Binding-site contacts:
Ligand atom C8 contacts residue ASN278 of chain 2.D at 3.2 Å.
Ligand atom O6 contacts residue GLU69 of chain 2.D at 3.3 Å (salt-bridge).
Ligand atom O5 contacts residue PRO228 of chain 2.D at 3.5 Å (h-bond).
Ligand atom O3 contacts residue THR68 of chain 2.D at 3.1 Å.
Ligand atom C8 contacts residue NAG1 of chain 2.T at 3.2 Å.
Ligand atom C5 contacts residue ARG268 of chain 2.D at 3.2 Å.
Ligand atom O5 contacts residue ARG268 of chain 2.D at 2.2 Å (salt-bridge).
Ligand atom O6 contacts residue ARG268 of chain 2.D at 3.8 Å.
Ligand atom N2 contacts residue ASN278 of chain 2.D at 2.8 Å (h-bond).
Ligand atom C5 contacts residue PRO228 of chain 2.D at 3.7 Å (hydrophobic).
Ligand atom O3 contacts residue SER457 of chain 2.D at 3.0 Å (h-bond).
Ligand atom O7 contacts residue CYS456 of chain 2.D at 2.8 Å (h-bond).
Ligand atom C6 contacts residue SER457 of chain 2.D at 3.5 Å.
Ligand atom C3 contacts residue GLU69 of chain 2.D at 3.4 Å.
Ligand atom O5 contacts residue ASN278 of chain 2.D at 2.6 Å (h-bond).
Ligand atom O7 contacts residue SER458 of chain 2.D at 2.5 Å (h-bond).
Ligand atom C2 contacts residue GLU69 of chain 2.D at 3.5 Å.
Ligand atom C1 contacts residue ASN278 of chain 2.D at 1.5 Å.
Ligand atom C3 contacts residue NAG1 of chain 2.T at 3.4 Å.
Ligand atom C6 contacts residue ARG268 of chain 2.D at 3.4 Å.
Ligand atom C3 contacts residue SER457 of chain 2.D at 3.5 Å.
Ligand atom C8 contacts residue ASN459 of chain 2.D at 3.5 Å.
Ligand atom O3 contacts residue GLU69 of chain 2.D at 2.9 Å (salt-bridge).
Ligand atom N2 contacts residue GLU227 of chain 2.D at 3.5 Å.
Ligand atom O7 contacts residue ASN459 of chain 2.D at 2.7 Å (h-bond).
Ligand atom C1 contacts residue ARG268 of chain 2.D at 2.7 Å.
Ligand atom C7 contacts residue ASN459 of chain 2.D at 3.4 Å.
Ligand atom C5 contacts residue SER457 of chain 2.D at 3.6 Å.
Ligand atom C4 contacts residue GLU69 of chain 2.D at 3.1 Å.
Ligand atom C5 contacts residue GLU69 of chain 2.D at 3.3 Å.
Ligand atom C6 contacts residue PRO228 of chain 2.D at 3.0 Å (hydrophobic).
Ligand atom O4 contacts residue GLU69 of chain 2.D at 2.4 Å (salt-bridge).
Ligand atom C2 contacts residue ASN278 of chain 2.D at 2.4 Å.
Ligand atom O7 contacts residue LEU277 of chain 2.D at 2.2 Å (h-bond).
Ligand atom O3 contacts residue SER458 of chain 2.D at 2.9 Å (h-bond).
Ligand atom C7 contacts residue LEU277 of chain 2.D at 2.8 Å (hydrophobic).
Ligand atom C3 contacts residue ASN278 of chain 2.D at 3.8 Å.
Ligand atom C7 contacts residue SER458 of chain 2.D at 3.5 Å.
Ligand atom C7 contacts residue ASN278 of chain 2.D at 3.1 Å.
Ligand atom C8 contacts residue LEU277 of chain 2.D at 2.9 Å (hydrophobic).

The small molecule below binds the protein below.
Small molecule (SMILES): CC(=O)N[C@H]1[C@H](O[C@H]2[C@H](O)[C@@H](NC(C)=O)CO[C@@H]2CO)O[C@H](CO)[C@@H](O[C@@H]2O[C@H](CO[C@H]3O[C@H](CO[C@H]4O[C@H](CO)[C@@H](O)[C@H](O)[C@@H]4O)[C@@H](O)[C@H](O)[C@@H]3O)[C@@H](O)[C@H](O[C@H]3O[C@H](CO)[C@@H](O)[C@H](O)[C@@H]3O)[C@@H]2O)[C@@H]1O

Sequence of chain 2.D:
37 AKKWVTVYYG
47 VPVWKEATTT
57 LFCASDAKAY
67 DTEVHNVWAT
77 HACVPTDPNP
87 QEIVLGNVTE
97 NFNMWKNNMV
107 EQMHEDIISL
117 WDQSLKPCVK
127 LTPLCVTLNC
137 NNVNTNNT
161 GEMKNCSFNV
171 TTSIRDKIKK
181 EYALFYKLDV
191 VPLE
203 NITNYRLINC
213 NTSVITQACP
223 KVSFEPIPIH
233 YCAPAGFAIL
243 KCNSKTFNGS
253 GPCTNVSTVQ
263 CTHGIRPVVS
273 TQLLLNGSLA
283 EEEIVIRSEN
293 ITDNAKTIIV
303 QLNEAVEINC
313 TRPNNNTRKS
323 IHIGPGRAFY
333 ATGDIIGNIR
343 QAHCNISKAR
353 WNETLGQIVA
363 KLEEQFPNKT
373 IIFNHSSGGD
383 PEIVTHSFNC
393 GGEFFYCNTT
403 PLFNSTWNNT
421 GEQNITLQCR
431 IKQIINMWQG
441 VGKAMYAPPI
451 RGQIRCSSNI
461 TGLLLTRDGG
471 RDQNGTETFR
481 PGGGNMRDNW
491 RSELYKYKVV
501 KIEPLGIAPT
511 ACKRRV